Sequence of chain 1.A:
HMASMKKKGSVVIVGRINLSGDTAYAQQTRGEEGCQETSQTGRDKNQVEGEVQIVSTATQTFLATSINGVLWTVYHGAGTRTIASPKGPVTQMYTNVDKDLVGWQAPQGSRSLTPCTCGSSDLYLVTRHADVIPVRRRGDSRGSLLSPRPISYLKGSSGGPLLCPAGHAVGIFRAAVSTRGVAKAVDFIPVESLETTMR

Binding-site contacts:
Ligand atom C24 contacts residue HIS76 of chain 1.A at 3.2 Å.
Ligand atom C31 contacts residue HIS76 of chain 1.A at 3.4 Å.
Ligand atom C12 contacts residue LYS155 of chain 1.A at 3.6 Å.
Ligand atom O55 contacts residue SER157 of chain 1.A at 3.4 Å (h-bond).
Ligand atom N39 contacts residue ARG174 of chain 1.A at 2.8 Å (salt-bridge).
Ligand atom C19 contacts residue ALA175 of chain 1.A at 3.6 Å (hydrophobic).
Ligand atom O45 contacts residue ALA176 of chain 1.A at 2.8 Å (h-bond).
Ligand atom N43 contacts residue ASP100 of chain 1.A at 3.6 Å (salt-bridge).
Ligand atom C36 contacts residue ASP100 of chain 1.A at 3.5 Å.
Ligand atom O50 contacts residue ALA176 of chain 1.A at 3.3 Å (h-bond).
Ligand atom C24 contacts residue GLY77 of chain 1.A at 3.6 Å.
Ligand atom C53 contacts residue ARG142 of chain 1.A at 3.4 Å.
Ligand atom C22 contacts residue HIS76 of chain 1.A at 3.6 Å.
Ligand atom N39 contacts residue HIS76 of chain 1.A at 3.6 Å.
Ligand atom C07 contacts residue SER158 of chain 1.A at 3.5 Å.
Ligand atom C23 contacts residue GLN60 of chain 1.A at 3.5 Å.
Ligand atom N40 contacts residue SER158 of chain 1.A at 3.4 Å (h-bond).
Ligand atom C14 contacts residue PHE173 of chain 1.A at 3.4 Å (hydrophobic).
Ligand atom O45 contacts residue ALA175 of chain 1.A at 3.1 Å.
Ligand atom O51 contacts residue TYR75 of chain 1.A at 3.3 Å.
Ligand atom C37 contacts residue GLN60 of chain 1.A at 3.5 Å.
Ligand atom O55 contacts residue LEU154 of chain 1.A at 3.5 Å (h-bond).
Ligand atom S52 contacts residue SER158 of chain 1.A at 3.4 Å (h-bond).
Ligand atom C02 contacts residue HIS76 of chain 1.A at 3.6 Å.
Ligand atom N40 contacts residue HIS76 of chain 1.A at 3.1 Å (h-bond).
Ligand atom C03 contacts residue ALA176 of chain 1.A at 3.6 Å (hydrophobic).
Ligand atom O55 contacts residue GLY156 of chain 1.A at 3.0 Å (h-bond).
Ligand atom C14 contacts residue ARG174 of chain 1.A at 3.6 Å.
Ligand atom C35 contacts residue VAL97 of chain 1.A at 3.3 Å (hydrophobic).
Ligand atom N41 contacts residue ALA176 of chain 1.A at 2.9 Å (h-bond).
Ligand atom C25 contacts residue ALA176 of chain 1.A at 3.6 Å (hydrophobic).
Ligand atom O47 contacts residue PHE62 of chain 1.A at 3.3 Å.
Ligand atom O47 contacts residue SER158 of chain 1.A at 2.8 Å (h-bond).
Ligand atom C37 contacts residue HIS76 of chain 1.A at 3.5 Å.
Ligand atom O48 contacts residue GLY156 of chain 1.A at 3.0 Å (h-bond).
Ligand atom C12 contacts residue LEU154 of chain 1.A at 3.4 Å (hydrophobic).
Ligand atom O47 contacts residue GLY156 of chain 1.A at 3.2 Å.
Ligand atom C35 contacts residue ASP100 of chain 1.A at 3.5 Å.
Ligand atom O55 contacts residue SER158 of chain 1.A at 3.3 Å (h-bond).
Ligand atom C34 contacts residue VAL97 of chain 1.A at 3.4 Å (hydrophobic).

A small-molecule ligand and the protein it binds are described below.
Small molecule (SMILES): COc1ccc2nc(C)c(O[C@@H]3C[C@H]4C(=O)N[C@]5(C(=O)NS(=O)(=O)C6(C)CC6)C[C@H]5/C=C\CCCCC[C@H](NC(=O)OC5(C)CCCC5)C(=O)N4C3)nc2c1